The small molecule below binds the protein below.
Small molecule (SMILES): CC(=O)N[C@@H]1[C@@H](O)[C@H](O)[C@@H](CO)O[C@H]1O

Binding-site contacts:
Ligand atom C8 contacts residue SER116 of chain 1.A at 3.3 Å.
Ligand atom C1 contacts residue ASN118 of chain 1.A at 1.4 Å.
Ligand atom C8 contacts residue GLN97 of chain 1.A at 4.0 Å.
Ligand atom C5 contacts residue ASN118 of chain 1.A at 3.6 Å.
Ligand atom C7 contacts residue ASN118 of chain 1.A at 4.0 Å.
Ligand atom O7 contacts residue GLN97 of chain 1.A at 4.2 Å.
Ligand atom O5 contacts residue ASN118 of chain 1.A at 2.3 Å (h-bond).
Ligand atom C2 contacts residue ASN118 of chain 1.A at 2.5 Å.
Ligand atom C8 contacts residue PHE117 of chain 1.A at 3.6 Å (hydrophobic).
Ligand atom C4 contacts residue ASN118 of chain 1.A at 4.2 Å.
Ligand atom N2 contacts residue ASN118 of chain 1.A at 2.9 Å (h-bond).
Ligand atom C3 contacts residue ASN118 of chain 1.A at 3.8 Å.

Sequence of chain 1.A:
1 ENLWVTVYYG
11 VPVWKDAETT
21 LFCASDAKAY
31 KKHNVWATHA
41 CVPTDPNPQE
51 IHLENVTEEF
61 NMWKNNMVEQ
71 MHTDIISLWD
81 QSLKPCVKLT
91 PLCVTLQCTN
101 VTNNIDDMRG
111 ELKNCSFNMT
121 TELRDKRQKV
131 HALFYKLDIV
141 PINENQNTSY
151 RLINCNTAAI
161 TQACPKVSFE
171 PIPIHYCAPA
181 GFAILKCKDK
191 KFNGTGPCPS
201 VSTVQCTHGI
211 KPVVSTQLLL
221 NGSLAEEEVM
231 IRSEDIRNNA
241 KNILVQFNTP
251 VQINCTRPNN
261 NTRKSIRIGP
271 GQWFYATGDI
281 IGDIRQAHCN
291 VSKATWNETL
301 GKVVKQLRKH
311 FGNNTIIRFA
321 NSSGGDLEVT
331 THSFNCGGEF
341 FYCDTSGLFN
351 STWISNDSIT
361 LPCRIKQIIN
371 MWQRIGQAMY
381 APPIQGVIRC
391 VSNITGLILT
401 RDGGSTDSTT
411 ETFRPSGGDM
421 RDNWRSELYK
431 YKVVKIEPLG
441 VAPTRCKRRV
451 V